A small-molecule ligand and the protein it binds are described below.
Small molecule (SMILES): CC(=O)N[C@@H]1[C@@H](O)[C@H](O)[C@@H](CO)O[C@H]1O

Binding-site contacts:
Ligand atom C5 contacts residue ASN338 of chain 1.C at 3.8 Å.
Ligand atom C3 contacts residue ASN338 of chain 1.C at 3.7 Å.
Ligand atom O6 contacts residue PHE366 of chain 1.C at 3.9 Å.
Ligand atom C2 contacts residue ASN338 of chain 1.C at 2.3 Å.
Ligand atom O5 contacts residue ASN338 of chain 1.C at 2.5 Å (h-bond).
Ligand atom O5 contacts residue PHE366 of chain 1.C at 3.9 Å.
Ligand atom C1 contacts residue ASN338 of chain 1.C at 1.4 Å.
Ligand atom N2 contacts residue ASN338 of chain 1.C at 2.6 Å (h-bond).
Ligand atom C7 contacts residue ASN338 of chain 1.C at 3.1 Å.
Ligand atom O6 contacts residue ASN365 of chain 1.C at 4.0 Å.
Ligand atom C6 contacts residue ASN365 of chain 1.C at 4.4 Å.
Ligand atom C5 contacts residue PHE366 of chain 1.C at 4.1 Å (hydrophobic).
Ligand atom O5 contacts residue HIS334 of chain 1.C at 4.4 Å.
Ligand atom N2 contacts residue HIS334 of chain 1.C at 4.1 Å.
Ligand atom C8 contacts residue ASN338 of chain 1.C at 4.2 Å.
Ligand atom O7 contacts residue ASN338 of chain 1.C at 3.1 Å.
Ligand atom C2 contacts residue HIS334 of chain 1.C at 4.5 Å.
Ligand atom C4 contacts residue ASN338 of chain 1.C at 4.2 Å.
Ligand atom C1 contacts residue HIS334 of chain 1.C at 3.6 Å.
Ligand atom C6 contacts residue PHE366 of chain 1.C at 3.1 Å (hydrophobic).

Sequence of chain 1.C:
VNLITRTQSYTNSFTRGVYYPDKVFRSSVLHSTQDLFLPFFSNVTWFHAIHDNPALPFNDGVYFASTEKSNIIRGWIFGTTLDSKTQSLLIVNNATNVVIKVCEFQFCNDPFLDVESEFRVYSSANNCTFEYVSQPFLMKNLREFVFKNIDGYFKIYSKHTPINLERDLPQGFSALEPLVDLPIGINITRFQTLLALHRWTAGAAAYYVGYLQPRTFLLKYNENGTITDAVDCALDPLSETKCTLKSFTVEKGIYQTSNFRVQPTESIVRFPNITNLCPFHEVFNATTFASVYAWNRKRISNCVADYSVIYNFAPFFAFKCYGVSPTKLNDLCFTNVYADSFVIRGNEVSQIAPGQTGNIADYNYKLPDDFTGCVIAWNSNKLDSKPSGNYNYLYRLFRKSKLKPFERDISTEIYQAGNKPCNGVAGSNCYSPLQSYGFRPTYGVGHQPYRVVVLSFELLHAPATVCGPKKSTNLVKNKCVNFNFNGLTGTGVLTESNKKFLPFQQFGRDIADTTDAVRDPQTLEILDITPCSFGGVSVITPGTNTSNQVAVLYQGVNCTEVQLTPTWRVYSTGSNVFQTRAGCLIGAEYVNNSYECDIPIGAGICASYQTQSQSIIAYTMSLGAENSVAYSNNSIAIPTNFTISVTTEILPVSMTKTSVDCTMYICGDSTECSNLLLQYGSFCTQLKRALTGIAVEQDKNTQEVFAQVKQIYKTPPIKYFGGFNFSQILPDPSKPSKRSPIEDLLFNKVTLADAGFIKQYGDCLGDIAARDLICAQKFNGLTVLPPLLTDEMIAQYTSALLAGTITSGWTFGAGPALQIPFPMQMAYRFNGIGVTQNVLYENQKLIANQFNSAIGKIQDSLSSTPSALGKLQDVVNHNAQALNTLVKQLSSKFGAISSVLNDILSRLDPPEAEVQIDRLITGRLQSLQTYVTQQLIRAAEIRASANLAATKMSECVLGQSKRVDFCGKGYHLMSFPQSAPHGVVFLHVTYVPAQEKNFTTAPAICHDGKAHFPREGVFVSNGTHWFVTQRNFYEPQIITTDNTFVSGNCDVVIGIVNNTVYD